Sequence of chain 1.A:
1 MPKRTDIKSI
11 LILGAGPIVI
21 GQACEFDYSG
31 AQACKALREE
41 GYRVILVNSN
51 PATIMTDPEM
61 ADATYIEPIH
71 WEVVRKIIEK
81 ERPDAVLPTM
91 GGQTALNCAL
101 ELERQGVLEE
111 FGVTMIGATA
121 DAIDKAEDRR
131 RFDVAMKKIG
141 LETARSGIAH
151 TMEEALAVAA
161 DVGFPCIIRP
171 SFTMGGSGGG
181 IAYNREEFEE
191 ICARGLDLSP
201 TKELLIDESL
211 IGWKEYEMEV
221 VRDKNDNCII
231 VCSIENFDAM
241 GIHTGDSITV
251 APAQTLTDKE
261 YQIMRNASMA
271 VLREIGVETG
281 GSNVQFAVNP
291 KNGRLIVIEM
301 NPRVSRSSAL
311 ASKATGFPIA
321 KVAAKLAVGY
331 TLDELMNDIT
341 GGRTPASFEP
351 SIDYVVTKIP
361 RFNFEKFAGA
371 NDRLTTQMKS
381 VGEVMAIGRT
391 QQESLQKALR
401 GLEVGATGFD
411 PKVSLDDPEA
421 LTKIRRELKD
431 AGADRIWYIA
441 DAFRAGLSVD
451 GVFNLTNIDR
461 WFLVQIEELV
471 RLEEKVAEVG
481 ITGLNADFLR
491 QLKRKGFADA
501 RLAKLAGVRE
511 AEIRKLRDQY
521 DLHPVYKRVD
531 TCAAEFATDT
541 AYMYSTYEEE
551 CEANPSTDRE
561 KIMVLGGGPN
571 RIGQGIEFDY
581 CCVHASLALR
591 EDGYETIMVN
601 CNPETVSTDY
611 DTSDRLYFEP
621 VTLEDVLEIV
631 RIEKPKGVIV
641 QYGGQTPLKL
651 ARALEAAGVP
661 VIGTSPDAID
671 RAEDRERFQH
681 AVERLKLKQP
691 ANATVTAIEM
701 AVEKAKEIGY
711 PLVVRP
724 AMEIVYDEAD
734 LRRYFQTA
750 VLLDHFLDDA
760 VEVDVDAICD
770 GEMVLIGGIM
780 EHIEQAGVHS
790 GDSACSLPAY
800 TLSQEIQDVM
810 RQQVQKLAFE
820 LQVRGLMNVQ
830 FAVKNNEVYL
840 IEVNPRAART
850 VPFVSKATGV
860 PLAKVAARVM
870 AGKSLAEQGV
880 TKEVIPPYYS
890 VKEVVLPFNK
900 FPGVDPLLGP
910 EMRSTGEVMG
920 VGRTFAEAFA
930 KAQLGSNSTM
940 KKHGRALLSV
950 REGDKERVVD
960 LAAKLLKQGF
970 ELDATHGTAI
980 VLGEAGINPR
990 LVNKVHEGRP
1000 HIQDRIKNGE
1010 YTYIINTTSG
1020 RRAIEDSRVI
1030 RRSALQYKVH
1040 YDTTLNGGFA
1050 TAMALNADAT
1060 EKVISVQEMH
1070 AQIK

Binding-site contacts:
Ligand atom NE contacts residue GLU783 of chain 1.A at 3.1 Å (salt-bridge).
Ligand atom N contacts residue HIS1039 of chain 1.A at 3.9 Å.
Ligand atom CA contacts residue LEU907 of chain 1.A at 4.4 Å (hydrophobic).
Ligand atom OXT contacts residue LEU907 of chain 1.A at 3.4 Å.
Ligand atom CD contacts residue LEU907 of chain 1.A at 3.6 Å (hydrophobic).
Ligand atom OXT contacts residue ASP1041 of chain 1.A at 4.4 Å.
Ligand atom OXT contacts residue TYR1040 of chain 1.A at 4.3 Å.
Ligand atom CD contacts residue LEU895 of chain 1.A at 4.4 Å (hydrophobic).
Ligand atom O contacts residue LEU907 of chain 1.A at 3.8 Å.
Ligand atom CD contacts residue ASP791 of chain 1.A at 3.2 Å.
Ligand atom O contacts residue THR1043 of chain 1.A at 4.1 Å.
Ligand atom CG contacts residue GLU783 of chain 1.A at 4.2 Å.
Ligand atom NE contacts residue SER792 of chain 1.A at 4.0 Å.
Ligand atom CG contacts residue GLU892 of chain 1.A at 4.0 Å.
Ligand atom C contacts residue ASP1041 of chain 1.A at 4.0 Å.
Ligand atom CG contacts residue LEU895 of chain 1.A at 3.9 Å (hydrophobic).
Ligand atom CB contacts residue LEU907 of chain 1.A at 4.2 Å (hydrophobic).
Ligand atom O contacts residue ASP1041 of chain 1.A at 3.3 Å.
Ligand atom CA contacts residue TYR1040 of chain 1.A at 3.8 Å (hydrophobic).
Ligand atom N contacts residue ASP1041 of chain 1.A at 3.4 Å (salt-bridge).
Ligand atom CA contacts residue ASP1041 of chain 1.A at 4.4 Å.
Ligand atom NE contacts residue ASP791 of chain 1.A at 3.0 Å (salt-bridge).
Ligand atom CB contacts residue GLU783 of chain 1.A at 3.9 Å.
Ligand atom O contacts residue TYR1040 of chain 1.A at 4.0 Å.
Ligand atom C contacts residue LEU907 of chain 1.A at 3.7 Å (hydrophobic).
Ligand atom O contacts residue THR1042 of chain 1.A at 2.8 Å (h-bond).
Ligand atom CD contacts residue VAL893 of chain 1.A at 4.0 Å (hydrophobic).
Ligand atom CG contacts residue VAL893 of chain 1.A at 4.4 Å (hydrophobic).
Ligand atom N contacts residue TYR1040 of chain 1.A at 2.7 Å (h-bond).
Ligand atom NE contacts residue ALA793 of chain 1.A at 3.6 Å.
Ligand atom NE contacts residue VAL893 of chain 1.A at 3.8 Å.
Ligand atom NE contacts residue GLU892 of chain 1.A at 2.6 Å (salt-bridge).
Ligand atom C contacts residue TYR1040 of chain 1.A at 3.9 Å (hydrophobic).
Ligand atom C contacts residue THR1042 of chain 1.A at 3.4 Å.
Ligand atom CD contacts residue GLU892 of chain 1.A at 3.7 Å.
Ligand atom OXT contacts residue THR1042 of chain 1.A at 2.7 Å (h-bond).
Ligand atom CD contacts residue GLU783 of chain 1.A at 3.3 Å.
Ligand atom CG contacts residue LEU907 of chain 1.A at 4.2 Å (hydrophobic).

The small molecule below binds the protein below.
Small molecule (SMILES): NCCC[C@H](N)C(=O)O